Binding-site contacts:
Ligand atom O5 contacts residue ASN154 of chain 30.C at 2.3 Å (h-bond).
Ligand atom C5 contacts residue ASN154 of chain 30.C at 3.6 Å.
Ligand atom O5 contacts residue SER157 of chain 30.C at 3.5 Å (h-bond).
Ligand atom C5 contacts residue SER157 of chain 30.C at 4.3 Å.
Ligand atom C2 contacts residue ASN154 of chain 30.C at 2.5 Å.
Ligand atom O7 contacts residue ASN154 of chain 30.C at 3.8 Å.
Ligand atom C1 contacts residue SER156 of chain 30.C at 4.1 Å.
Ligand atom C3 contacts residue ASN154 of chain 30.C at 3.9 Å.
Ligand atom C1 contacts residue SER157 of chain 30.C at 4.2 Å.
Ligand atom C7 contacts residue ASN154 of chain 30.C at 3.4 Å.
Ligand atom C4 contacts residue ASN154 of chain 30.C at 4.2 Å.
Ligand atom C5 contacts residue SER156 of chain 30.C at 4.4 Å.
Ligand atom C8 contacts residue ASN154 of chain 30.C at 3.8 Å.
Ligand atom N2 contacts residue ASN154 of chain 30.C at 3.1 Å (h-bond).
Ligand atom C6 contacts residue SER157 of chain 30.C at 4.1 Å.
Ligand atom O6 contacts residue SER157 of chain 30.C at 4.4 Å.
Ligand atom C1 contacts residue ASN154 of chain 30.C at 1.4 Å.
Ligand atom O5 contacts residue SER156 of chain 30.C at 4.3 Å.

A small-molecule ligand and the protein it binds are described below.
Small molecule (SMILES): CC(=O)N[C@@H]1[C@@H](O)[C@H](O)[C@@H](CO)O[C@H]1O

Sequence of chain 30.C:
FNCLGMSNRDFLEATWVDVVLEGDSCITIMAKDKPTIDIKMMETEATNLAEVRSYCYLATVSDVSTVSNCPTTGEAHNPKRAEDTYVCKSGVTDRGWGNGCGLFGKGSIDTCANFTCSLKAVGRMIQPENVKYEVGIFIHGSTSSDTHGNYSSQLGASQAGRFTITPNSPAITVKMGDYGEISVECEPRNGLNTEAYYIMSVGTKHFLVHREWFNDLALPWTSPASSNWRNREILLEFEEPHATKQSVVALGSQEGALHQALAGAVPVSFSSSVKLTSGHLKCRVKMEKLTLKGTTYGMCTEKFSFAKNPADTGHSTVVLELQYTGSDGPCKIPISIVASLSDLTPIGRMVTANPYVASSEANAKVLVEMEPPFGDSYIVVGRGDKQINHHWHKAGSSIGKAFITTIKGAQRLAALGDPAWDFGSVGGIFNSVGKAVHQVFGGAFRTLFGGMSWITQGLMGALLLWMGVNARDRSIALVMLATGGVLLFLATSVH